Binding-site contacts:
Ligand atom C2 contacts residue GLU94 of chain 1.A at 4.0 Å.
Ligand atom C2 contacts residue ASN95 of chain 1.A at 2.5 Å.
Ligand atom C3 contacts residue GLU94 of chain 1.A at 4.0 Å.
Ligand atom N2 contacts residue GLY534 of chain 1.A at 4.1 Å.
Ligand atom C8 contacts residue SER535 of chain 1.A at 3.5 Å.
Ligand atom C7 contacts residue GLU94 of chain 1.A at 3.8 Å.
Ligand atom C8 contacts residue GLY534 of chain 1.A at 4.0 Å.
Ligand atom N2 contacts residue GLU94 of chain 1.A at 3.1 Å (salt-bridge).
Ligand atom C1 contacts residue GLU94 of chain 1.A at 4.3 Å.
Ligand atom C3 contacts residue ASN95 of chain 1.A at 3.9 Å.
Ligand atom O3 contacts residue GLU94 of chain 1.A at 4.3 Å.
Ligand atom N2 contacts residue ASN95 of chain 1.A at 2.9 Å (h-bond).
Ligand atom O7 contacts residue SER535 of chain 1.A at 3.4 Å (h-bond).
Ligand atom C4 contacts residue ASN95 of chain 1.A at 4.3 Å.
Ligand atom C7 contacts residue GLY534 of chain 1.A at 3.6 Å.
Ligand atom C5 contacts residue ASN95 of chain 1.A at 3.7 Å.
Ligand atom C8 contacts residue GLY531 of chain 1.A at 4.3 Å.
Ligand atom C2 contacts residue GLY534 of chain 1.A at 4.3 Å.
Ligand atom C1 contacts residue ASN95 of chain 1.A at 1.5 Å.
Ligand atom O7 contacts residue GLY534 of chain 1.A at 3.4 Å (h-bond).
Ligand atom C7 contacts residue ASN95 of chain 1.A at 3.8 Å.
Ligand atom C7 contacts residue SER535 of chain 1.A at 3.9 Å.
Ligand atom C8 contacts residue GLU94 of chain 1.A at 3.8 Å.
Ligand atom O5 contacts residue ASN95 of chain 1.A at 2.4 Å (h-bond).
Ligand atom O7 contacts residue ASN95 of chain 1.A at 4.2 Å.

Sequence of chain 1.A:
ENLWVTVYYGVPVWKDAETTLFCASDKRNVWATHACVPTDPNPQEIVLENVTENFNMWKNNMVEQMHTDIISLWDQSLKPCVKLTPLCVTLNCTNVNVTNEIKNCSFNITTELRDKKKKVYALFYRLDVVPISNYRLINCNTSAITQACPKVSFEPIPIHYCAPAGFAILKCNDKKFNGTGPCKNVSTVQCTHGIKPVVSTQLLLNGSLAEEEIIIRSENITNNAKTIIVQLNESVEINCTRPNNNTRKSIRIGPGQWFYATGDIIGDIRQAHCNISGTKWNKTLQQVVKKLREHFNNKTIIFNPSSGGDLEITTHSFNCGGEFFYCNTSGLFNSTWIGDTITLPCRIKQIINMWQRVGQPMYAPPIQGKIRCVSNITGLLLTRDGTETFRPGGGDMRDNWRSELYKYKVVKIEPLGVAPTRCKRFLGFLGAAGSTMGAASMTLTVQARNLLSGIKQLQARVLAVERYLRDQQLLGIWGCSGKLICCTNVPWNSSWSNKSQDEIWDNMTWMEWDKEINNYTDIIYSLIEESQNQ

The protein below binds the small molecule below.
Small molecule (SMILES): CC(=O)N[C@H]1[C@H](O[C@H]2[C@H](O)[C@@H](NC(C)=O)CO[C@@H]2CO)O[C@H](CO)[C@@H](O)[C@@H]1O